Binding-site contacts:
Ligand atom C8 contacts residue ALA102 of chain 1.B at 4.3 Å (hydrophobic).
Ligand atom C3 contacts residue ASN101 of chain 1.B at 3.9 Å.
Ligand atom O5 contacts residue ASN101 of chain 1.B at 2.4 Å (h-bond).
Ligand atom C8 contacts residue SER103 of chain 1.B at 3.8 Å.
Ligand atom C1 contacts residue ASN101 of chain 1.B at 1.5 Å.
Ligand atom C7 contacts residue ASN101 of chain 1.B at 3.2 Å.
Ligand atom C6 contacts residue LEU135 of chain 1.B at 4.3 Å (hydrophobic).
Ligand atom C1 contacts residue SER103 of chain 1.B at 3.8 Å.
Ligand atom C6 contacts residue LEU131 of chain 1.B at 4.2 Å (hydrophobic).
Ligand atom O5 contacts residue TRP104 of chain 1.B at 3.8 Å.
Ligand atom N2 contacts residue ASN101 of chain 1.B at 3.0 Å (h-bond).
Ligand atom C2 contacts residue ASN101 of chain 1.B at 2.5 Å.
Ligand atom C8 contacts residue ASN101 of chain 1.B at 3.7 Å.
Ligand atom N2 contacts residue SER103 of chain 1.B at 3.5 Å (h-bond).
Ligand atom C5 contacts residue ASN101 of chain 1.B at 3.8 Å.
Ligand atom C7 contacts residue SER103 of chain 1.B at 4.3 Å.
Ligand atom C5 contacts residue LEU131 of chain 1.B at 4.3 Å (hydrophobic).
Ligand atom O6 contacts residue LEU135 of chain 1.B at 4.4 Å.
Ligand atom C4 contacts residue ASN101 of chain 1.B at 4.3 Å.
Ligand atom C2 contacts residue SER103 of chain 1.B at 4.2 Å.
Ligand atom C1 contacts residue TRP104 of chain 1.B at 4.0 Å (hydrophobic).
Ligand atom O7 contacts residue ASN101 of chain 1.B at 3.3 Å (h-bond).

This small molecule binds to this protein.
Small molecule (SMILES): CC(=O)N[C@@H]1[C@@H](O)[C@H](O)[C@@H](CO)O[C@H]1O

Sequence of chain 1.B:
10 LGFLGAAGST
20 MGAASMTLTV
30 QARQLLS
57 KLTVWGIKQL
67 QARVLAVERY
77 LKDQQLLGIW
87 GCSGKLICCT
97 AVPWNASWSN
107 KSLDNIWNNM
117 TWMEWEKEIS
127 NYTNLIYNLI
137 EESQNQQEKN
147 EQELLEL